This small molecule binds to this protein.
Small molecule (SMILES): COc1ccc(N2CCN(c3cccc(C)c3)CC2)nn1

Sequence of chain 31.A:
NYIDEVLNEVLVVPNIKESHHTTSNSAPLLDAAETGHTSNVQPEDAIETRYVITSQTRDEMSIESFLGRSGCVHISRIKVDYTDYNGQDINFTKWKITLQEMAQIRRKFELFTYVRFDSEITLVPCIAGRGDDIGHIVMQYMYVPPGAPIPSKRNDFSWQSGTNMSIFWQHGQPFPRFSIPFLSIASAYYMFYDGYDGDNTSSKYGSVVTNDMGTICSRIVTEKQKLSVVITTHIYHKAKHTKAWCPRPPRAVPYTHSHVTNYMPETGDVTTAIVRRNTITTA

Binding-site contacts:
Ligand atom C1 contacts residue TYR194 of chain 31.A at 4.2 Å (hydrophobic).
Ligand atom C16 contacts residue TYR147 of chain 31.A at 4.3 Å (hydrophobic).
Ligand atom C17 contacts residue ILE220 of chain 31.A at 3.9 Å (hydrophobic).
Ligand atom C19 contacts residue ILE125 of chain 31.A at 3.2 Å (hydrophobic).
Ligand atom C18 contacts residue ILE125 of chain 31.A at 4.2 Å (hydrophobic).
Ligand atom C16 contacts residue ILE101 of chain 31.A at 3.5 Å (hydrophobic).
Ligand atom C6 contacts residue THR102 of chain 31.A at 4.3 Å.
Ligand atom C3 contacts residue LEU103 of chain 31.A at 4.2 Å (hydrophobic).
Ligand atom C10 contacts residue SER123 of chain 31.A at 4.2 Å.
Ligand atom C21 contacts residue ILE101 of chain 31.A at 4.0 Å (hydrophobic).
Ligand atom C17 contacts residue ILE101 of chain 31.A at 3.8 Å (hydrophobic).
Ligand atom C17 contacts residue TYR147 of chain 31.A at 4.0 Å (hydrophobic).
Ligand atom C14 contacts residue ILE101 of chain 31.A at 4.1 Å (hydrophobic).
Ligand atom N5 contacts residue TYR193 of chain 31.A at 4.0 Å.
Ligand atom C15 contacts residue ILE101 of chain 31.A at 4.1 Å (hydrophobic).
Ligand atom N4 contacts residue TYR193 of chain 31.A at 3.5 Å.
Ligand atom C11 contacts residue HIS241 of chain 31.A at 3.7 Å.
Ligand atom O2 contacts residue MET195 of chain 31.A at 4.4 Å.
Ligand atom N4 contacts residue MET217 of chain 31.A at 3.3 Å.
Ligand atom C1 contacts residue TYR193 of chain 31.A at 3.8 Å (hydrophobic).
Ligand atom C13 contacts residue THR102 of chain 31.A at 4.3 Å.
Ligand atom C10 contacts residue HIS241 of chain 31.A at 3.6 Å.
Ligand atom C13 contacts residue ILE101 of chain 31.A at 3.4 Å (hydrophobic).
Ligand atom C3 contacts residue TYR193 of chain 31.A at 3.8 Å (hydrophobic).
Ligand atom C7 contacts residue THR102 of chain 31.A at 4.2 Å.
Ligand atom C14 contacts residue LEU187 of chain 31.A at 4.3 Å (hydrophobic).
Ligand atom C18 contacts residue PHE182 of chain 31.A at 4.0 Å (hydrophobic).
Ligand atom C8 contacts residue PHE121 of chain 31.A at 4.3 Å (hydrophobic).
Ligand atom C8 contacts residue LEU103 of chain 31.A at 3.1 Å (hydrophobic).
Ligand atom C7 contacts residue LEU103 of chain 31.A at 3.2 Å (hydrophobic).
Ligand atom C1 contacts residue MET195 of chain 31.A at 4.3 Å (hydrophobic).
Ligand atom C14 contacts residue MET217 of chain 31.A at 3.9 Å (hydrophobic).
Ligand atom C21 contacts residue TYR147 of chain 31.A at 2.7 Å (hydrophobic).
Ligand atom C21 contacts residue ILE220 of chain 31.A at 3.5 Å (hydrophobic).
Ligand atom C18 contacts residue ILE220 of chain 31.A at 4.3 Å (hydrophobic).
Ligand atom C3 contacts residue PHE121 of chain 31.A at 4.4 Å (hydrophobic).
Ligand atom N5 contacts residue MET217 of chain 31.A at 3.3 Å (h-bond).
Ligand atom C1 contacts residue ASN215 of chain 31.A at 3.6 Å.
Ligand atom C20 contacts residue ILE125 of chain 31.A at 3.4 Å (hydrophobic).
Ligand atom O2 contacts residue TYR193 of chain 31.A at 3.4 Å.